A protein and the small-molecule ligand that binds it are described below.
Small molecule (SMILES): CC(=O)N[C@@H]1[C@@H](O)[C@H](O)[C@@H](CO)O[C@H]1O

Binding-site contacts:
Ligand atom O7 contacts residue CYS15 of chain 1.B at 3.6 Å (h-bond).
Ligand atom C8 contacts residue GLN14 of chain 1.B at 3.4 Å.
Ligand atom C7 contacts residue ASN17 of chain 1.B at 4.5 Å.
Ligand atom C8 contacts residue CYS15 of chain 1.B at 3.3 Å (hydrophobic).
Ligand atom C2 contacts residue ASN17 of chain 1.B at 3.9 Å.
Ligand atom O5 contacts residue ASN137 of chain 1.B at 3.5 Å (h-bond).
Ligand atom O5 contacts residue ASN17 of chain 1.B at 3.3 Å (h-bond).
Ligand atom C1 contacts residue ASN137 of chain 1.B at 3.3 Å.
Ligand atom C7 contacts residue CYS15 of chain 1.B at 3.9 Å (hydrophobic).
Ligand atom C1 contacts residue ASN17 of chain 1.B at 3.4 Å.
Ligand atom O7 contacts residue ASN17 of chain 1.B at 3.5 Å (h-bond).
Ligand atom C5 contacts residue ASN137 of chain 1.B at 3.7 Å.

Sequence of chain 1.B:
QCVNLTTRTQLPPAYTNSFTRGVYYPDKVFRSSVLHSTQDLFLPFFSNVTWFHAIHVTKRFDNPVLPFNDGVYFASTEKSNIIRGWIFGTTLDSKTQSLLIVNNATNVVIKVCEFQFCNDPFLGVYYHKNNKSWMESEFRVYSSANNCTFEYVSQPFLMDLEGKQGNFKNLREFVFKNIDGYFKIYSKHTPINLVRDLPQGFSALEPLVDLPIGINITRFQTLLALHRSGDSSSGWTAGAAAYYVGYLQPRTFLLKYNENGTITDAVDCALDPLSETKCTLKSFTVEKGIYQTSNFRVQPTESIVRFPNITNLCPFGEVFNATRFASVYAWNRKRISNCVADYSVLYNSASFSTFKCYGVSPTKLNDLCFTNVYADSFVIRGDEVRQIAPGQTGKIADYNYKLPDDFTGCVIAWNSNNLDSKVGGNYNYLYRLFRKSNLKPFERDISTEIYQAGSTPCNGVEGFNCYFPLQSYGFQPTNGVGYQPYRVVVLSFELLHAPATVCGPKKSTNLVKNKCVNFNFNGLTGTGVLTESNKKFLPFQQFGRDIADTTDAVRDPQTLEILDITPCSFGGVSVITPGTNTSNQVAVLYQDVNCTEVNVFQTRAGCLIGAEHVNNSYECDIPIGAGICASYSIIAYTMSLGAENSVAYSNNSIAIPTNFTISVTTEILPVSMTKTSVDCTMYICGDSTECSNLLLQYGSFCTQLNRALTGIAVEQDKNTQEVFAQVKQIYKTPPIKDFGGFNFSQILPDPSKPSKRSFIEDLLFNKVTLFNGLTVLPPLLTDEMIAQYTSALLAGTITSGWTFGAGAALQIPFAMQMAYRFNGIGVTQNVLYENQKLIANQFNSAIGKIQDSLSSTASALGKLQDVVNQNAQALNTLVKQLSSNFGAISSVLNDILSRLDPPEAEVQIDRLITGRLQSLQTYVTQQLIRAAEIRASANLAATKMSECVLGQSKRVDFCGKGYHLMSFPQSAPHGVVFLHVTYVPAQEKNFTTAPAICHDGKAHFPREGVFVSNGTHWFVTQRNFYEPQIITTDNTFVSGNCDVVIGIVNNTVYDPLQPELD